Sequence of chain 1.A:
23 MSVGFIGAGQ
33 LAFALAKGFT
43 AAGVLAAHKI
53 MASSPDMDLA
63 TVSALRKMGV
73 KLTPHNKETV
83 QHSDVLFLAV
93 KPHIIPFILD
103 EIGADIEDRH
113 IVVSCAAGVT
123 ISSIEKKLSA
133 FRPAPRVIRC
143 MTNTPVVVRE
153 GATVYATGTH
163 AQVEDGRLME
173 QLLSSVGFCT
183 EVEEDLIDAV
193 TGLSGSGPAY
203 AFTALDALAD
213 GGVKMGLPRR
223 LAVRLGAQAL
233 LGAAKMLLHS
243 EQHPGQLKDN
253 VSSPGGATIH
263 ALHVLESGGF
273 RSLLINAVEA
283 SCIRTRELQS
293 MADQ

Binding-site contacts:
Ligand atom OXT contacts residue GLU186 of chain 1.A at 3.6 Å.
Ligand atom O contacts residue VAL184 of chain 1.A at 3.8 Å.
Ligand atom O contacts residue GLU185 of chain 1.A at 3.5 Å.
Ligand atom C contacts residue GLU185 of chain 1.A at 3.7 Å.
Ligand atom C contacts residue THR159 of chain 1.A at 4.1 Å.
Ligand atom CB contacts residue GLU185 of chain 1.A at 3.9 Å.
Ligand atom CD contacts residue GLU183 of chain 1.A at 4.1 Å.
Ligand atom O contacts residue ALA158 of chain 1.A at 3.5 Å.
Ligand atom C contacts residue ALA158 of chain 1.A at 4.5 Å (hydrophobic).
Ligand atom O contacts residue GLU186 of chain 1.A at 2.8 Å (salt-bridge).
Ligand atom OXT contacts residue GLU185 of chain 1.A at 4.0 Å.
Ligand atom N contacts residue GLU183 of chain 1.A at 4.5 Å.
Ligand atom CD contacts residue THR159 of chain 1.A at 3.4 Å.
Ligand atom CA contacts residue GLU185 of chain 1.A at 4.3 Å.
Ligand atom O contacts residue THR159 of chain 1.A at 4.4 Å.
Ligand atom CG contacts residue GLU185 of chain 1.A at 4.2 Å.
Ligand atom C contacts residue GLU186 of chain 1.A at 3.7 Å.
Ligand atom N contacts residue THR159 of chain 1.A at 3.0 Å (h-bond).
Ligand atom CA contacts residue THR159 of chain 1.A at 3.3 Å.

The protein below binds the small molecule below.
Small molecule (SMILES): O=C(O)[C@@H]1CCCN1